Sequence of chain 1.C:
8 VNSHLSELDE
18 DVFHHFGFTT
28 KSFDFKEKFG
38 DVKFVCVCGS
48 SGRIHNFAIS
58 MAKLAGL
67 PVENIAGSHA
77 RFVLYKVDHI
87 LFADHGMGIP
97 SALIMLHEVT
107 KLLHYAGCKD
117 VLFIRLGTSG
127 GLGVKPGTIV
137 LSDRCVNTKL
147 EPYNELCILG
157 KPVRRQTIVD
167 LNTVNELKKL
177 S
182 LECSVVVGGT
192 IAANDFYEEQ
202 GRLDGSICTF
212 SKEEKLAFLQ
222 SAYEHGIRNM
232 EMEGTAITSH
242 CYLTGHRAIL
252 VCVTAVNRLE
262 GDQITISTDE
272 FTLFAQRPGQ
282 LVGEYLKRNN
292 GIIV

Binding-site contacts:
Ligand atom C5 contacts residue PHE197 of chain 1.C at 3.8 Å (hydrophobic).
Ligand atom N1 contacts residue SER125 of chain 1.C at 3.7 Å.
Ligand atom N3 contacts residue PHE197 of chain 1.C at 3.5 Å.
Ligand atom C4 contacts residue GLY126 of chain 1.C at 3.3 Å.
Ligand atom O4 contacts residue VAL257 of chain 1.C at 4.1 Å.
Ligand atom C2 contacts residue PHE197 of chain 1.C at 3.6 Å (hydrophobic).
Ligand atom C6 contacts residue THR124 of chain 1.C at 3.8 Å.
Ligand atom N3 contacts residue GLN201 of chain 1.C at 3.0 Å (h-bond).
Ligand atom C5 contacts residue SER125 of chain 1.C at 3.3 Å.
Ligand atom O2 contacts residue MET231 of chain 1.C at 3.9 Å.
Ligand atom N3 contacts residue GLY126 of chain 1.C at 3.8 Å.
Ligand atom C4 contacts residue SER125 of chain 1.C at 3.6 Å.
Ligand atom O4 contacts residue SER125 of chain 1.C at 4.1 Å.
Ligand atom C4 contacts residue PHE197 of chain 1.C at 3.5 Å (hydrophobic).
Ligand atom N3 contacts residue ARG203 of chain 1.C at 3.9 Å.
Ligand atom C4 contacts residue GLN201 of chain 1.C at 3.8 Å.
Ligand atom C4 contacts residue MET231 of chain 1.C at 4.2 Å (hydrophobic).
Ligand atom C6 contacts residue GLY126 of chain 1.C at 4.1 Å.
Ligand atom O2 contacts residue MET233 of chain 1.C at 3.5 Å.
Ligand atom O2 contacts residue GLN201 of chain 1.C at 2.9 Å (h-bond).
Ligand atom O4 contacts residue ARG259 of chain 1.C at 4.1 Å.
Ligand atom C5 contacts residue GLY126 of chain 1.C at 3.5 Å.
Ligand atom C2 contacts residue GLU232 of chain 1.C at 4.2 Å.
Ligand atom O4 contacts residue ARG203 of chain 1.C at 2.7 Å (salt-bridge).
Ligand atom O4 contacts residue GLN201 of chain 1.C at 3.7 Å.
Ligand atom N1 contacts residue PHE197 of chain 1.C at 3.8 Å.
Ligand atom C6 contacts residue PHE197 of chain 1.C at 3.9 Å (hydrophobic).
Ligand atom O4 contacts residue GLY126 of chain 1.C at 3.3 Å.
Ligand atom O2 contacts residue PHE197 of chain 1.C at 3.9 Å.
Ligand atom N3 contacts residue SER125 of chain 1.C at 4.2 Å.
Ligand atom C6 contacts residue SER125 of chain 1.C at 3.5 Å.
Ligand atom C2 contacts residue GLY126 of chain 1.C at 4.4 Å.
Ligand atom N3 contacts residue MET231 of chain 1.C at 3.7 Å.
Ligand atom C4 contacts residue ARG203 of chain 1.C at 3.7 Å.
Ligand atom O2 contacts residue GLU232 of chain 1.C at 3.5 Å.
Ligand atom C2 contacts residue GLN201 of chain 1.C at 3.8 Å.
Ligand atom O4 contacts residue PHE197 of chain 1.C at 4.1 Å.
Ligand atom C2 contacts residue MET231 of chain 1.C at 3.8 Å (hydrophobic).
Ligand atom N1 contacts residue THR124 of chain 1.C at 3.6 Å (h-bond).
Ligand atom C2 contacts residue SER125 of chain 1.C at 4.2 Å.

This small molecule binds to this protein.
Small molecule (SMILES): O=c1cc[nH]c(=O)[nH]1